Sequence of chain 1.A:
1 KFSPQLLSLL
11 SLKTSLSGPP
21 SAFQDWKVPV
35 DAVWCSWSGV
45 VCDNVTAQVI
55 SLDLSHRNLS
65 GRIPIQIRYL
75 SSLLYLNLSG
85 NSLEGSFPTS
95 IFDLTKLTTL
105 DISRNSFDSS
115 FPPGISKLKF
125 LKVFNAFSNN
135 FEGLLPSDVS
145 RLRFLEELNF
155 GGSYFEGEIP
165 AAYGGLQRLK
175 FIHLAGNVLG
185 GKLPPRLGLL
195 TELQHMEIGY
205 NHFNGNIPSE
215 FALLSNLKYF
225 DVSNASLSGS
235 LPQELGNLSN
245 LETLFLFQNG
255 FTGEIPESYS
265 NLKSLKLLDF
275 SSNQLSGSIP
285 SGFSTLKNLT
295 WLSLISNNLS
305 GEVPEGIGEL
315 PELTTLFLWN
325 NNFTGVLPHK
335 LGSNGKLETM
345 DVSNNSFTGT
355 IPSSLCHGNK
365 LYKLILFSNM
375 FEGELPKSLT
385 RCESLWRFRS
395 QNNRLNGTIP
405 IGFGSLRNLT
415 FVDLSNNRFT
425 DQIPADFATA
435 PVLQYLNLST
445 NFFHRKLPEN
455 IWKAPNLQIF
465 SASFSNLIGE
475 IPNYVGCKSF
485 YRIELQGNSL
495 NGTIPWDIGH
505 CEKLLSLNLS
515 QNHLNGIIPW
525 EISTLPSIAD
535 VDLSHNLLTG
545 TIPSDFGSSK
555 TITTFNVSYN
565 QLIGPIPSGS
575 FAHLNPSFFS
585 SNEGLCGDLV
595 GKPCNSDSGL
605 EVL

A protein and the small-molecule ligand that binds it are described below.
Small molecule (SMILES): CC(=O)N[C@H]1[C@H](O[C@H]2[C@H](O)[C@@H](NC(C)=O)CO[C@@H]2CO)O[C@H](CO)[C@@H](O[C@H]2O[C@H](CO)[C@@H](O)[C@H](O)[C@@H]2O)[C@@H]1O

Binding-site contacts:
Ligand atom N2 contacts residue ASN81 of chain 1.A at 2.9 Å (h-bond).
Ligand atom C6 contacts residue SER59 of chain 1.A at 3.8 Å.
Ligand atom C1 contacts residue SER59 of chain 1.A at 4.3 Å.
Ligand atom O6 contacts residue ASP57 of chain 1.A at 4.5 Å.
Ligand atom C2 contacts residue ASN81 of chain 1.A at 2.5 Å.
Ligand atom C8 contacts residue ASP105 of chain 1.A at 4.1 Å.
Ligand atom C1 contacts residue ASP105 of chain 1.A at 3.8 Å.
Ligand atom O6 contacts residue SER59 of chain 1.A at 3.1 Å (h-bond).
Ligand atom N2 contacts residue ASP105 of chain 1.A at 3.1 Å (salt-bridge).
Ligand atom C3 contacts residue ASN81 of chain 1.A at 3.8 Å.
Ligand atom C7 contacts residue ASP105 of chain 1.A at 4.1 Å.
Ligand atom C2 contacts residue TYR79 of chain 1.A at 3.6 Å (hydrophobic).
Ligand atom C8 contacts residue THR103 of chain 1.A at 4.0 Å.
Ligand atom O7 contacts residue ASN81 of chain 1.A at 4.1 Å.
Ligand atom C7 contacts residue TYR79 of chain 1.A at 3.3 Å (hydrophobic).
Ligand atom C7 contacts residue ASN81 of chain 1.A at 3.7 Å.
Ligand atom O5 contacts residue ASN81 of chain 1.A at 2.4 Å (h-bond).
Ligand atom O5 contacts residue SER83 of chain 1.A at 4.5 Å.
Ligand atom C2 contacts residue ASP105 of chain 1.A at 3.8 Å.
Ligand atom C3 contacts residue ASP105 of chain 1.A at 4.1 Å.
Ligand atom O5 contacts residue SER59 of chain 1.A at 3.4 Å (h-bond).
Ligand atom C8 contacts residue HIS60 of chain 1.A at 3.7 Å.
Ligand atom C6 contacts residue HIS60 of chain 1.A at 4.0 Å.
Ligand atom C5 contacts residue SER83 of chain 1.A at 4.3 Å.
Ligand atom C8 contacts residue TYR79 of chain 1.A at 4.2 Å (hydrophobic).
Ligand atom C4 contacts residue ASN81 of chain 1.A at 4.2 Å.
Ligand atom C1 contacts residue SER83 of chain 1.A at 4.2 Å.
Ligand atom C1 contacts residue TYR79 of chain 1.A at 3.9 Å (hydrophobic).
Ligand atom C5 contacts residue ASN81 of chain 1.A at 3.6 Å.
Ligand atom C1 contacts residue ASN81 of chain 1.A at 1.4 Å.
Ligand atom N2 contacts residue TYR79 of chain 1.A at 3.6 Å.
Ligand atom C5 contacts residue SER59 of chain 1.A at 4.2 Å.
Ligand atom O7 contacts residue TYR79 of chain 1.A at 2.8 Å (h-bond).